Sequence of chain 1.I:
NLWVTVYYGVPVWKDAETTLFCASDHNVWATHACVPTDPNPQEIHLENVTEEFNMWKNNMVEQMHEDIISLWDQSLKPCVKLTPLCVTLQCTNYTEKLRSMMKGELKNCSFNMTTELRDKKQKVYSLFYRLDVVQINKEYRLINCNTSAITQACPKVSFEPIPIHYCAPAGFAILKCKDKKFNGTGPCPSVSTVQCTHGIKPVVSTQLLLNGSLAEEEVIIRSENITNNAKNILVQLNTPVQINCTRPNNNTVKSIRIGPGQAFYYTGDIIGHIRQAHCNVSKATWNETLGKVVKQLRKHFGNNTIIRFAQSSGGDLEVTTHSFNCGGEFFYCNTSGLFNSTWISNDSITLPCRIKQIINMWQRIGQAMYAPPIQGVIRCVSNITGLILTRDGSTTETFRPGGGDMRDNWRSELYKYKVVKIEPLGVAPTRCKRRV

Binding-site contacts:
Ligand atom C7 contacts residue ARG162 of chain 1.I at 3.9 Å.
Ligand atom C3 contacts residue ASN167 of chain 1.I at 3.8 Å.
Ligand atom C7 contacts residue ASN167 of chain 1.I at 3.9 Å.
Ligand atom N2 contacts residue ASN167 of chain 1.I at 2.9 Å (h-bond).
Ligand atom O7 contacts residue ASN167 of chain 1.I at 4.5 Å.
Ligand atom C5 contacts residue ASN167 of chain 1.I at 3.6 Å.
Ligand atom C8 contacts residue VAL144 of chain 1.I at 3.9 Å (hydrophobic).
Ligand atom C4 contacts residue ASN167 of chain 1.I at 4.1 Å.
Ligand atom O5 contacts residue ASN167 of chain 1.I at 2.3 Å (h-bond).
Ligand atom C1 contacts residue ASN167 of chain 1.I at 1.4 Å.
Ligand atom C2 contacts residue ASN167 of chain 1.I at 2.4 Å.
Ligand atom C8 contacts residue ARG162 of chain 1.I at 3.5 Å.
Ligand atom N2 contacts residue ARG162 of chain 1.I at 3.9 Å.

The small molecule below binds the protein below.
Small molecule (SMILES): CC(=O)N[C@@H]1[C@@H](O)[C@H](O)[C@@H](CO)O[C@H]1O